Binding-site contacts:
Ligand atom C4 contacts residue ASP276 of chain 1.A at 3.5 Å.
Ligand atom O2A contacts residue MG1 of chain 1.F at 2.3 Å.
Ligand atom O2B contacts residue ARG183 of chain 1.A at 2.7 Å (salt-bridge).
Ligand atom O2G contacts residue GLY189 of chain 1.A at 2.7 Å (h-bond).
Ligand atom O3' contacts residue ARG183 of chain 1.A at 3.4 Å (salt-bridge).
Ligand atom O2 contacts residue ASN279 of chain 1.A at 2.9 Å (h-bond).
Ligand atom O1B contacts residue GLY179 of chain 1.A at 3.2 Å.
Ligand atom O1B contacts residue MG1 of chain 1.E at 2.1 Å.
Ligand atom C5 contacts residue ASP276 of chain 1.A at 3.6 Å.
Ligand atom C2' contacts residue TYR271 of chain 1.A at 3.6 Å (hydrophobic).
Ligand atom PB contacts residue SER180 of chain 1.A at 3.7 Å.
Ligand atom O3' contacts residue GLY274 of chain 1.A at 3.3 Å.
Ligand atom PA contacts residue MG1 of chain 1.F at 3.4 Å.
Ligand atom O2 contacts residue TYR271 of chain 1.A at 3.3 Å.
Ligand atom O1A contacts residue MG1 of chain 1.F at 3.8 Å.
Ligand atom O2A contacts residue ASP190 of chain 1.A at 3.0 Å (salt-bridge).
Ligand atom O1G contacts residue ASP190 of chain 1.A at 2.7 Å (salt-bridge).
Ligand atom PB contacts residue MG1 of chain 1.E at 3.1 Å.
Ligand atom O3B contacts residue MG1 of chain 1.E at 3.6 Å.
Ligand atom N3A contacts residue MG1 of chain 1.E at 3.7 Å.
Ligand atom O2G contacts residue SER180 of chain 1.A at 2.7 Å (h-bond).
Ligand atom O3' contacts residue THR273 of chain 1.A at 3.5 Å (h-bond).
Ligand atom PA contacts residue MG1 of chain 1.E at 3.2 Å.
Ligand atom C5' contacts residue ASP192 of chain 1.A at 3.6 Å.
Ligand atom PG contacts residue MG1 of chain 1.E at 3.4 Å.
Ligand atom PG contacts residue SER180 of chain 1.A at 3.6 Å.
Ligand atom C4' contacts residue PHE272 of chain 1.A at 3.6 Å (hydrophobic).
Ligand atom O2A contacts residue MG1 of chain 1.E at 2.0 Å.
Ligand atom C2' contacts residue ASN279 of chain 1.A at 3.4 Å.
Ligand atom O1G contacts residue MG1 of chain 1.E at 2.1 Å.
Ligand atom O1B contacts residue ASP192 of chain 1.A at 2.9 Å (salt-bridge).
Ligand atom O2G contacts residue SER188 of chain 1.A at 3.6 Å.
Ligand atom C2' contacts residue GLY274 of chain 1.A at 3.6 Å.
Ligand atom O3B contacts residue SER180 of chain 1.A at 3.6 Å.
Ligand atom C1' contacts residue TYR271 of chain 1.A at 3.7 Å (hydrophobic).
Ligand atom N3 contacts residue ASP276 of chain 1.A at 3.7 Å.
Ligand atom O2A contacts residue ASP192 of chain 1.A at 2.9 Å (salt-bridge).
Ligand atom O2B contacts residue SER180 of chain 1.A at 3.7 Å.
Ligand atom O1B contacts residue SER180 of chain 1.A at 3.0 Å (h-bond).
Ligand atom PG contacts residue GLY189 of chain 1.A at 3.7 Å.

Sequence of chain 1.A:
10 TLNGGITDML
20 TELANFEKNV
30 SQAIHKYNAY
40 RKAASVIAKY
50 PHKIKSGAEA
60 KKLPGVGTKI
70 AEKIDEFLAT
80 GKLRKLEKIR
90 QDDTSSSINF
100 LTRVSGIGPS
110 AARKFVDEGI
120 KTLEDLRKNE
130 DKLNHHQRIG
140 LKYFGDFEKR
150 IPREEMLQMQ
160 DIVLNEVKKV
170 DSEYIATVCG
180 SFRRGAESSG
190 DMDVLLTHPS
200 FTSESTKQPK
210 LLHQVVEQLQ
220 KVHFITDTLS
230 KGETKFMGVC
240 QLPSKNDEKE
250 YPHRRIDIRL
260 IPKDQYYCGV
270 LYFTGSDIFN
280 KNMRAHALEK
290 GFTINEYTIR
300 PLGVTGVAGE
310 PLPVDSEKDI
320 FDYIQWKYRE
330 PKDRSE

A protein and the small-molecule ligand that binds it are described below.
Small molecule (SMILES): Nc1ccn([C@H]2C[C@H](O)[C@@H](COP(=O)(O)NP(=O)(O)OP(=O)(O)O)O2)c(=O)n1